A small-molecule ligand and the protein it binds are described below.
Small molecule (SMILES): O=C([O-])c1cc(C2CCCCC2)ccc1O

Binding-site contacts:
Ligand atom C2 contacts residue VAL499 of chain 2.A at 3.4 Å (hydrophobic).
Ligand atom O14 contacts residue HIS525 of chain 2.A at 3.7 Å.
Ligand atom C6 contacts residue TRP526 of chain 2.A at 4.3 Å (hydrophobic).
Ligand atom C8 contacts residue HIS525 of chain 2.A at 3.7 Å.
Ligand atom O14 contacts residue TRP526 of chain 2.A at 4.3 Å.
Ligand atom C13 contacts residue HIS525 of chain 2.A at 4.1 Å.
Ligand atom C7 contacts residue TRP526 of chain 2.A at 4.0 Å (hydrophobic).
Ligand atom C10 contacts residue TYR467 of chain 2.A at 4.1 Å (hydrophobic).
Ligand atom O16 contacts residue HIS525 of chain 2.A at 3.9 Å.
Ligand atom C1 contacts residue MET420 of chain 2.A at 3.9 Å (hydrophobic).
Ligand atom C5 contacts residue HIS525 of chain 2.A at 4.0 Å.
Ligand atom C1 contacts residue VAL499 of chain 2.A at 3.7 Å (hydrophobic).
Ligand atom C9 contacts residue TYR384 of chain 2.A at 4.0 Å (hydrophobic).
Ligand atom C12 contacts residue LEU409 of chain 2.A at 4.3 Å (hydrophobic).
Ligand atom C6 contacts residue HIS525 of chain 2.A at 4.2 Å.
Ligand atom C11 contacts residue LEU409 of chain 2.A at 3.9 Å (hydrophobic).
Ligand atom O16 contacts residue PHE498 of chain 2.A at 3.1 Å (h-bond).
Ligand atom C8 contacts residue PHE268 of chain 2.A at 4.2 Å (hydrophobic).
Ligand atom C6 contacts residue MET420 of chain 2.A at 4.2 Å (hydrophobic).
Ligand atom C5 contacts residue TRP526 of chain 2.A at 3.8 Å (hydrophobic).
Ligand atom C3 contacts residue ASP497 of chain 2.A at 4.2 Å.
Ligand atom C3 contacts residue PHE498 of chain 2.A at 4.2 Å (hydrophobic).
Ligand atom C2 contacts residue HIS525 of chain 2.A at 3.9 Å.
Ligand atom C4 contacts residue HIS525 of chain 2.A at 3.6 Å.
Ligand atom O16 contacts residue VAL499 of chain 2.A at 4.1 Å.
Ligand atom C10 contacts residue PHE268 of chain 2.A at 3.8 Å (hydrophobic).
Ligand atom C9 contacts residue PHE268 of chain 2.A at 3.8 Å (hydrophobic).
Ligand atom C13 contacts residue TRP526 of chain 2.A at 4.2 Å (hydrophobic).
Ligand atom C3 contacts residue HIS525 of chain 2.A at 3.6 Å.
Ligand atom C10 contacts residue TYR384 of chain 2.A at 3.9 Å (hydrophobic).
Ligand atom C9 contacts residue TYR467 of chain 2.A at 4.0 Å (hydrophobic).
Ligand atom C2 contacts residue ASP497 of chain 2.A at 3.8 Å.
Ligand atom O16 contacts residue ASP497 of chain 2.A at 3.8 Å.
Ligand atom C11 contacts residue TYR384 of chain 2.A at 3.9 Å (hydrophobic).
Ligand atom O16 contacts residue LYS496 of chain 2.A at 4.1 Å.
Ligand atom O15 contacts residue TRP526 of chain 2.A at 4.3 Å.
Ligand atom C7 contacts residue LEU409 of chain 2.A at 4.1 Å (hydrophobic).
Ligand atom C1 contacts residue HIS525 of chain 2.A at 4.0 Å.
Ligand atom C12 contacts residue MET420 of chain 2.A at 3.5 Å (hydrophobic).
Ligand atom C8 contacts residue TRP526 of chain 2.A at 3.7 Å (hydrophobic).

Sequence of chain 2.A:
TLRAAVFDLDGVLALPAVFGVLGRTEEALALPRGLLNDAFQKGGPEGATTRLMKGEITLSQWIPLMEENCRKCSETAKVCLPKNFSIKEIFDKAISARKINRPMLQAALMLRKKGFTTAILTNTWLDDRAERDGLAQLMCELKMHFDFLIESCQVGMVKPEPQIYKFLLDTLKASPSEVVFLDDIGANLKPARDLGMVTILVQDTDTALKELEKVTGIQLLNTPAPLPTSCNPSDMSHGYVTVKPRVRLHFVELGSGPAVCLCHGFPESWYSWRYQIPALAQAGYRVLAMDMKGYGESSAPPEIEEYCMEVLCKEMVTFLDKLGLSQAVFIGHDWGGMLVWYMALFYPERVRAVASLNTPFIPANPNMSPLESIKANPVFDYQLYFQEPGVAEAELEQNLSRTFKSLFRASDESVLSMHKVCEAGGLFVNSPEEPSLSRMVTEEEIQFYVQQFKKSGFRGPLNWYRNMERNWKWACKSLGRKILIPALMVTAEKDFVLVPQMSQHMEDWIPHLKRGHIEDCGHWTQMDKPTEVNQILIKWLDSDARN